Sequence of chain 1.A:
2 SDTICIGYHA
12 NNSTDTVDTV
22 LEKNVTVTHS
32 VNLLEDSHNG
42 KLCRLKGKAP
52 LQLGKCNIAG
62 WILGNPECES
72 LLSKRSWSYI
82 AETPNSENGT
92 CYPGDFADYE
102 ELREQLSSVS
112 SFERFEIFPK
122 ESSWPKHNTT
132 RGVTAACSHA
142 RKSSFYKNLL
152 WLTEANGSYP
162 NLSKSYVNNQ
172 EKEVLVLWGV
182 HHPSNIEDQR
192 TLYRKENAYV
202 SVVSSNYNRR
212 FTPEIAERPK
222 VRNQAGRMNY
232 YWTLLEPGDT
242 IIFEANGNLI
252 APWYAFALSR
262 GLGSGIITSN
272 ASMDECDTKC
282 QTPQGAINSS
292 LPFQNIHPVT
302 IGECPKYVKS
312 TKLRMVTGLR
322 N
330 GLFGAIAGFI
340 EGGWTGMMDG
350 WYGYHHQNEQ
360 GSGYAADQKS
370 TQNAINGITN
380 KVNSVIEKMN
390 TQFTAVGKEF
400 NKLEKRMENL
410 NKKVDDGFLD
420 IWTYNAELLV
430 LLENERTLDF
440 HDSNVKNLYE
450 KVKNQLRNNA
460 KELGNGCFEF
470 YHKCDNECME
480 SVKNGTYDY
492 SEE

A protein and the small-molecule ligand that binds it are described below.
Small molecule (SMILES): CC(=O)N[C@@H]1[C@@H](O)[C@H](O)[C@@H](CO)O[C@H]1O

Binding-site contacts:
Ligand atom C4 contacts residue NAG1 of chain 1.E at 4.2 Å.
Ligand atom O4 contacts residue NAG1 of chain 1.E at 3.8 Å.
Ligand atom C5 contacts residue ASN157 of chain 1.A at 3.7 Å.
Ligand atom N2 contacts residue ASN157 of chain 1.A at 2.8 Å (h-bond).
Ligand atom C4 contacts residue ASN157 of chain 1.A at 4.3 Å.
Ligand atom C7 contacts residue ASN157 of chain 1.A at 3.8 Å.
Ligand atom C1 contacts residue ASN157 of chain 1.A at 1.4 Å.
Ligand atom C8 contacts residue PRO126 of chain 1.A at 4.5 Å (hydrophobic).
Ligand atom C8 contacts residue ASN157 of chain 1.A at 4.4 Å.
Ligand atom O5 contacts residue ASN157 of chain 1.A at 2.5 Å (h-bond).
Ligand atom O7 contacts residue PRO126 of chain 1.A at 3.0 Å (h-bond).
Ligand atom C2 contacts residue ASN157 of chain 1.A at 2.5 Å.
Ligand atom C5 contacts residue NAG1 of chain 1.E at 3.9 Å.
Ligand atom C7 contacts residue PRO126 of chain 1.A at 3.8 Å (hydrophobic).
Ligand atom O6 contacts residue NAG2 of chain 1.E at 4.3 Å.
Ligand atom C3 contacts residue NAG1 of chain 1.E at 4.1 Å.
Ligand atom C3 contacts residue ASN157 of chain 1.A at 3.8 Å.
Ligand atom O7 contacts residue LYS127 of chain 1.A at 3.4 Å.
Ligand atom N2 contacts residue ALA156 of chain 1.A at 4.4 Å.